Binding-site contacts:
Ligand atom CAH contacts residue NAD1 of chain 1.BA at 3.3 Å.
Ligand atom CAM contacts residue NAD1 of chain 1.BA at 3.4 Å.
Ligand atom CAJ contacts residue TYR178 of chain 1.F at 3.8 Å (hydrophobic).
Ligand atom OAB contacts residue NAD1 of chain 1.BA at 2.6 Å (h-bond).
Ligand atom CAC contacts residue PHE117 of chain 1.F at 3.9 Å (hydrophobic).
Ligand atom CAV contacts residue NAD1 of chain 1.BA at 3.4 Å.
Ligand atom CAI contacts residue PHE169 of chain 1.F at 3.8 Å (hydrophobic).
Ligand atom CAU contacts residue NAD1 of chain 1.BA at 3.9 Å.
Ligand atom NAO contacts residue GLN234 of chain 1.F at 3.9 Å.
Ligand atom CAR contacts residue NAD1 of chain 1.BA at 3.4 Å.
Ligand atom CAF contacts residue VAL223 of chain 1.F at 3.8 Å (hydrophobic).
Ligand atom CAS contacts residue TYR178 of chain 1.F at 3.1 Å (hydrophobic).
Ligand atom CAI contacts residue NAD1 of chain 1.BA at 3.6 Å.
Ligand atom CAA contacts residue ALA218 of chain 1.F at 3.4 Å (hydrophobic).
Ligand atom CAG contacts residue MET219 of chain 1.F at 3.8 Å (hydrophobic).
Ligand atom CAE contacts residue ALA218 of chain 1.F at 3.9 Å (hydrophobic).
Ligand atom OAP contacts residue NAD1 of chain 1.BA at 3.2 Å.
Ligand atom NAN contacts residue GLN234 of chain 1.F at 3.4 Å (h-bond).
Ligand atom CAA contacts residue NAD1 of chain 1.BA at 3.4 Å.
Ligand atom CAE contacts residue GLY116 of chain 1.F at 3.5 Å.
Ligand atom CAD contacts residue MET123 of chain 1.F at 3.7 Å (hydrophobic).
Ligand atom CAM contacts residue PHE169 of chain 1.F at 3.8 Å (hydrophobic).
Ligand atom CAL contacts residue LEU238 of chain 1.F at 3.8 Å (hydrophobic).
Ligand atom CAJ contacts residue PHE169 of chain 1.F at 3.5 Å (hydrophobic).
Ligand atom CAA contacts residue GLY116 of chain 1.F at 3.6 Å.
Ligand atom NAN contacts residue LEU238 of chain 1.F at 3.9 Å.
Ligand atom CAU contacts residue ALA218 of chain 1.F at 3.8 Å (hydrophobic).
Ligand atom OAB contacts residue TYR178 of chain 1.F at 2.3 Å (h-bond).
Ligand atom OAB contacts residue LYS185 of chain 1.F at 3.8 Å.
Ligand atom CAL contacts residue PRO176 of chain 1.F at 3.8 Å (hydrophobic).
Ligand atom CAK contacts residue ALA177 of chain 1.F at 3.9 Å (hydrophobic).
Ligand atom CAQ contacts residue ALA218 of chain 1.F at 3.4 Å (hydrophobic).
Ligand atom CAC contacts residue ILE222 of chain 1.F at 3.8 Å (hydrophobic).
Ligand atom CAE contacts residue PHE117 of chain 1.F at 3.6 Å (hydrophobic).
Ligand atom CAI contacts residue TYR178 of chain 1.F at 3.3 Å (hydrophobic).
Ligand atom NAN contacts residue VAL223 of chain 1.F at 3.7 Å.
Ligand atom NAO contacts residue MET219 of chain 1.F at 3.7 Å.
Ligand atom CAC contacts residue MET118 of chain 1.F at 3.8 Å (hydrophobic).
Ligand atom CAG contacts residue NAD1 of chain 1.BA at 3.2 Å.
Ligand atom CAS contacts residue NAD1 of chain 1.BA at 3.4 Å.

A small-molecule ligand and the protein it binds are described below.
Small molecule (SMILES): Cc1ccccc1Oc1ccc(Cn2cc(C3CC3)nn2)cc1O

Sequence of chain 1.F:
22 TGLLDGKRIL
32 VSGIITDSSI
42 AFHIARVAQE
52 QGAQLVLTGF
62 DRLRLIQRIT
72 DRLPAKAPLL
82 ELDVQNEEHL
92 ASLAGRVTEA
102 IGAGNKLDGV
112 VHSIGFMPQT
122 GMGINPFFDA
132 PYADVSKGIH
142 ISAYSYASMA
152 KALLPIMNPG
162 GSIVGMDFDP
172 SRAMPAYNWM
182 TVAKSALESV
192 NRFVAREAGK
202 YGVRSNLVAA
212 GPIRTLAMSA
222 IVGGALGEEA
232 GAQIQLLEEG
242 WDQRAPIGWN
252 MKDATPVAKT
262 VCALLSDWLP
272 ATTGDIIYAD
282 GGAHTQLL